Sequence of chain 1.D:
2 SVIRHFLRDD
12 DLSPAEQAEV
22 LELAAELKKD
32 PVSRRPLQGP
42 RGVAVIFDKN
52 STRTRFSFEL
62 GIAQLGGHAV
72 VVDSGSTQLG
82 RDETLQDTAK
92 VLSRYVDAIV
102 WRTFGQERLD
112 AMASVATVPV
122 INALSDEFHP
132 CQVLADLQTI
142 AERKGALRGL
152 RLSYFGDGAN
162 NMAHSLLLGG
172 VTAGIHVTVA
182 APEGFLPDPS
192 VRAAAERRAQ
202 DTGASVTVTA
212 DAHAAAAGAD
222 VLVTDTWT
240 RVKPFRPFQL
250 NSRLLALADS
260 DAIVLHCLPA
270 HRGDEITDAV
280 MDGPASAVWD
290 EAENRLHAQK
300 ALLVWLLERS

This protein binds this small molecule.
Small molecule (SMILES): Cc1sc(N)nc1-c1ccccc1

Sequence of chain 1.E:
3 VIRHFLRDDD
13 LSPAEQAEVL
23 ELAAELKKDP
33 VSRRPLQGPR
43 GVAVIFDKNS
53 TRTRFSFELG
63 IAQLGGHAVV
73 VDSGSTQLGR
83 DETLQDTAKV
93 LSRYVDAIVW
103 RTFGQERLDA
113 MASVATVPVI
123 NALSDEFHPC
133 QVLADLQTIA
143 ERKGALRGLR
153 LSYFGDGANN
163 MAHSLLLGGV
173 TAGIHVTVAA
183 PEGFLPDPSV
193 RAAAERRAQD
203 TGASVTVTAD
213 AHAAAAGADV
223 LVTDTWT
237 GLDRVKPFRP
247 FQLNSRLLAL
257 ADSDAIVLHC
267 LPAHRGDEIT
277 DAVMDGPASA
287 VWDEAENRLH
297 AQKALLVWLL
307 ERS

Binding-site contacts:
Ligand atom S01 contacts residue LEU80 of chain 1.E at 4.3 Å.
Ligand atom C16 contacts residue PHE57 of chain 1.D at 3.6 Å (hydrophobic).
Ligand atom S01 contacts residue THR78 of chain 1.E at 3.7 Å.
Ligand atom C12 contacts residue GLU84 of chain 1.E at 3.9 Å.
Ligand atom C11 contacts residue THR89 of chain 1.E at 4.1 Å.
Ligand atom C11 contacts residue THR53 of chain 1.D at 4.0 Å.
Ligand atom C02 contacts residue PO41 of chain 1.M at 3.4 Å.
Ligand atom C06 contacts residue ILE47 of chain 1.E at 3.6 Å (hydrophobic).
Ligand atom C13 contacts residue VAL92 of chain 1.E at 4.1 Å (hydrophobic).
Ligand atom S01 contacts residue THR53 of chain 1.D at 4.3 Å.
Ligand atom N02 contacts residue SER77 of chain 1.E at 4.3 Å.
Ligand atom C16 contacts residue THR53 of chain 1.D at 3.9 Å.
Ligand atom C13 contacts residue THR89 of chain 1.E at 4.3 Å.
Ligand atom C06 contacts residue LEU93 of chain 1.E at 4.3 Å (hydrophobic).
Ligand atom C13 contacts residue ARG54 of chain 1.D at 3.7 Å.
Ligand atom C04 contacts residue PO41 of chain 1.M at 3.5 Å.
Ligand atom C14 contacts residue ARG54 of chain 1.D at 3.9 Å.
Ligand atom C13 contacts residue PO41 of chain 1.M at 4.2 Å.
Ligand atom C12 contacts residue ARG54 of chain 1.D at 3.8 Å.
Ligand atom C15 contacts residue ARG54 of chain 1.D at 4.1 Å.
Ligand atom C05 contacts residue THR53 of chain 1.D at 4.0 Å.
Ligand atom C12 contacts residue PO41 of chain 1.M at 3.3 Å.
Ligand atom C02 contacts residue THR53 of chain 1.D at 3.9 Å.
Ligand atom C13 contacts residue GLU84 of chain 1.E at 4.0 Å.
Ligand atom C04 contacts residue THR53 of chain 1.D at 3.7 Å.
Ligand atom C16 contacts residue LEU93 of chain 1.E at 4.0 Å (hydrophobic).
Ligand atom C06 contacts residue THR89 of chain 1.E at 4.2 Å.
Ligand atom C06 contacts residue LEU80 of chain 1.E at 3.9 Å (hydrophobic).
Ligand atom C14 contacts residue VAL92 of chain 1.E at 3.7 Å (hydrophobic).
Ligand atom C12 contacts residue THR89 of chain 1.E at 3.9 Å.
Ligand atom C11 contacts residue PO41 of chain 1.M at 3.6 Å.
Ligand atom C15 contacts residue PHE57 of chain 1.D at 3.7 Å (hydrophobic).
Ligand atom N03 contacts residue THR53 of chain 1.D at 3.7 Å.
Ligand atom N03 contacts residue PO41 of chain 1.M at 2.6 Å (h-bond).
Ligand atom C02 contacts residue THR78 of chain 1.E at 3.5 Å.
Ligand atom S01 contacts residue VAL73 of chain 1.E at 4.0 Å.
Ligand atom N02 contacts residue THR78 of chain 1.E at 2.7 Å (h-bond).
Ligand atom C15 contacts residue LEU93 of chain 1.E at 3.6 Å (hydrophobic).
Ligand atom N02 contacts residue THR53 of chain 1.D at 4.1 Å.
Ligand atom N02 contacts residue PO41 of chain 1.M at 2.8 Å (h-bond).